Binding-site contacts:
Ligand atom C4 contacts residue ILE173 of chain 2.A at 3.9 Å (hydrophobic).
Ligand atom C10 contacts residue CYS47 of chain 2.A at 3.6 Å (hydrophobic).
Ligand atom C3 contacts residue VAL8 of chain 2.B at 4.3 Å (hydrophobic).
Ligand atom C3 contacts residue ILE173 of chain 2.A at 4.1 Å (hydrophobic).
Ligand atom O contacts residue PRO172 of chain 2.A at 4.3 Å.
Ligand atom S contacts residue PHE124 of chain 2.A at 3.9 Å.
Ligand atom C4 contacts residue LYS127 of chain 2.A at 4.1 Å.
Ligand atom C11 contacts residue VAL51 of chain 2.A at 4.1 Å (hydrophobic).
Ligand atom S contacts residue CYS47 of chain 2.A at 2.1 Å (h-bond).
Ligand atom C7 contacts residue VAL8 of chain 2.B at 4.2 Å (hydrophobic).
Ligand atom C4 contacts residue PRO172 of chain 2.A at 3.8 Å (hydrophobic).
Ligand atom S contacts residue SER50 of chain 2.A at 3.9 Å.
Ligand atom C4 contacts residue VAL8 of chain 2.B at 4.1 Å (hydrophobic).
Ligand atom C6 contacts residue VAL8 of chain 2.B at 3.6 Å (hydrophobic).
Ligand atom C contacts residue ILE224 of chain 2.A at 4.1 Å (hydrophobic).
Ligand atom C6 contacts residue PHE124 of chain 2.A at 4.3 Å (hydrophobic).
Ligand atom C8 contacts residue LEU223 of chain 2.A at 4.4 Å (hydrophobic).
Ligand atom C8 contacts residue ILE224 of chain 2.A at 4.2 Å (hydrophobic).
Ligand atom C2 contacts residue PRO172 of chain 2.A at 4.5 Å (hydrophobic).
Ligand atom O contacts residue ILE224 of chain 2.A at 3.9 Å.
Ligand atom C contacts residue VAL8 of chain 2.B at 4.1 Å (hydrophobic).
Ligand atom C1 contacts residue ILE224 of chain 2.A at 4.3 Å (hydrophobic).
Ligand atom C4 contacts residue GLY176 of chain 2.A at 4.3 Å.
Ligand atom C3 contacts residue PRO172 of chain 2.A at 3.3 Å (hydrophobic).
Ligand atom C5 contacts residue VAL8 of chain 2.B at 4.1 Å (hydrophobic).
Ligand atom C11 contacts residue CYS47 of chain 2.A at 3.2 Å (hydrophobic).
Ligand atom C3 contacts residue ILE224 of chain 2.A at 4.2 Å (hydrophobic).
Ligand atom C2 contacts residue VAL8 of chain 2.B at 4.4 Å (hydrophobic).
Ligand atom C5 contacts residue LYS127 of chain 2.A at 3.7 Å.
Ligand atom N contacts residue CYS47 of chain 2.A at 4.5 Å.
Ligand atom C5 contacts residue PHE124 of chain 2.A at 4.1 Å (hydrophobic).
Ligand atom C2 contacts residue ILE224 of chain 2.A at 4.4 Å (hydrophobic).

A small-molecule ligand and the protein it binds are described below.
Small molecule (SMILES): CC(C)(Oc1ccccc1)C(=O)NCCS

Sequence of chain 2.A:
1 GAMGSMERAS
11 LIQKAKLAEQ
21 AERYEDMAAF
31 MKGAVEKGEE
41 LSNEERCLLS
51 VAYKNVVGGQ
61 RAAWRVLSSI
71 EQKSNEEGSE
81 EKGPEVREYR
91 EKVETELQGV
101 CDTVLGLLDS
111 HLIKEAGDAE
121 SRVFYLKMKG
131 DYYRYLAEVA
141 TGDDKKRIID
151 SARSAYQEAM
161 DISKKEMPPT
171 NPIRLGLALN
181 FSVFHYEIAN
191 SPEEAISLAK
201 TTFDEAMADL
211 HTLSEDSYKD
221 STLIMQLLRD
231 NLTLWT

Sequence of chain 2.B:
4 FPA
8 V